Binding-site contacts:
Ligand atom C15 contacts residue WEQ1 of chain 1.D at 0.1 Å.
Ligand atom C25 contacts residue WEQ1 of chain 1.D at 0.0 Å.
Ligand atom C4 contacts residue WEQ1 of chain 1.D at 0.1 Å.
Ligand atom O3 contacts residue WEQ1 of chain 1.D at 1.3 Å.
Ligand atom O3 contacts residue CYS149 of chain 1.B at 2.6 Å (h-bond).
Ligand atom C11 contacts residue WEQ1 of chain 1.D at 0.1 Å.
Ligand atom C12 contacts residue WEQ1 of chain 1.D at 0.1 Å.
Ligand atom N4 contacts residue WEQ1 of chain 1.D at 0.0 Å (h-bond).
Ligand atom C13 contacts residue WEQ1 of chain 1.D at 0.1 Å.
Ligand atom N5 contacts residue WEQ1 of chain 1.D at 0.0 Å (h-bond).
Ligand atom C1 contacts residue WEQ1 of chain 1.D at 0.1 Å.
Ligand atom C24 contacts residue WEQ1 of chain 1.D at 0.0 Å.
Ligand atom O4 contacts residue WEQ1 of chain 1.D at 0.3 Å (h-bond).
Ligand atom N1 contacts residue WEQ1 of chain 1.D at 0.2 Å (h-bond).
Ligand atom C16 contacts residue WEQ1 of chain 1.D at 0.0 Å.
Ligand atom C3 contacts residue WEQ1 of chain 1.D at 0.1 Å.
Ligand atom O5 contacts residue WEQ1 of chain 1.D at 0.2 Å (h-bond).
Ligand atom C11 contacts residue CYS149 of chain 1.B at 2.8 Å (hydrophobic).
Ligand atom C14 contacts residue WEQ1 of chain 1.D at 0.0 Å.
Ligand atom O2 contacts residue HIS167 of chain 1.B at 2.7 Å (h-bond).
Ligand atom C20 contacts residue WEQ1 of chain 1.D at 0.0 Å.
Ligand atom C10 contacts residue WEQ1 of chain 1.D at 0.2 Å.
Ligand atom C19 contacts residue WEQ1 of chain 1.D at 0.0 Å.
Ligand atom C22 contacts residue WEQ1 of chain 1.D at 0.0 Å.
Ligand atom O2 contacts residue WEQ1 of chain 1.D at 0.0 Å (h-bond).
Ligand atom C8 contacts residue WEQ1 of chain 1.D at 0.1 Å.
Ligand atom C17 contacts residue WEQ1 of chain 1.D at 0.1 Å.
Ligand atom C7 contacts residue WEQ1 of chain 1.D at 0.1 Å.
Ligand atom C18 contacts residue WEQ1 of chain 1.D at 0.1 Å.
Ligand atom N3 contacts residue WEQ1 of chain 1.D at 0.0 Å (h-bond).
Ligand atom C17 contacts residue CYS149 of chain 1.B at 1.8 Å (hydrophobic).
Ligand atom C23 contacts residue WEQ1 of chain 1.D at 0.0 Å.
Ligand atom C6 contacts residue WEQ1 of chain 1.D at 0.1 Å.
Ligand atom S1 contacts residue WEQ1 of chain 1.D at 0.1 Å (h-bond).
Ligand atom C9 contacts residue WEQ1 of chain 1.D at 0.1 Å.
Ligand atom C5 contacts residue WEQ1 of chain 1.D at 0.1 Å.
Ligand atom N2 contacts residue WEQ1 of chain 1.D at 0.1 Å (h-bond).
Ligand atom C21 contacts residue WEQ1 of chain 1.D at 0.0 Å.
Ligand atom C2 contacts residue WEQ1 of chain 1.D at 0.1 Å.
Ligand atom O1 contacts residue WEQ1 of chain 1.D at 0.1 Å (h-bond).

Sequence of chain 1.B:
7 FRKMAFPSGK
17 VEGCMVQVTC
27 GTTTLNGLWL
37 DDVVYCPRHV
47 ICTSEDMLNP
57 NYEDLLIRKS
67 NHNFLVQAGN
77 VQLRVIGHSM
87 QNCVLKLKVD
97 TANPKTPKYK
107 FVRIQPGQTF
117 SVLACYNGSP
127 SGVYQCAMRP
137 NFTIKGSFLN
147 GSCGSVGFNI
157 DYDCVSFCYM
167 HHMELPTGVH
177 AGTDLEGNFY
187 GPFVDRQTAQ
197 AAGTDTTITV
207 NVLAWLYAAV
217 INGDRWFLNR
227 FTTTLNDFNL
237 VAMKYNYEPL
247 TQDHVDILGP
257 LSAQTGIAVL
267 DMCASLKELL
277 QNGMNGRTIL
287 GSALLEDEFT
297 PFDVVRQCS

A protein and the small-molecule ligand that binds it are described below.
Small molecule (SMILES): CC(C)C[C@H](NC(=O)OCC(C)(C)Sc1nc2ccccc2[nH]1)C(=O)N[C@@H](C[C@@H]1CCNC1=O)[C@@H](O)S(=O)(=O)O